Sequence of chain 1.B:
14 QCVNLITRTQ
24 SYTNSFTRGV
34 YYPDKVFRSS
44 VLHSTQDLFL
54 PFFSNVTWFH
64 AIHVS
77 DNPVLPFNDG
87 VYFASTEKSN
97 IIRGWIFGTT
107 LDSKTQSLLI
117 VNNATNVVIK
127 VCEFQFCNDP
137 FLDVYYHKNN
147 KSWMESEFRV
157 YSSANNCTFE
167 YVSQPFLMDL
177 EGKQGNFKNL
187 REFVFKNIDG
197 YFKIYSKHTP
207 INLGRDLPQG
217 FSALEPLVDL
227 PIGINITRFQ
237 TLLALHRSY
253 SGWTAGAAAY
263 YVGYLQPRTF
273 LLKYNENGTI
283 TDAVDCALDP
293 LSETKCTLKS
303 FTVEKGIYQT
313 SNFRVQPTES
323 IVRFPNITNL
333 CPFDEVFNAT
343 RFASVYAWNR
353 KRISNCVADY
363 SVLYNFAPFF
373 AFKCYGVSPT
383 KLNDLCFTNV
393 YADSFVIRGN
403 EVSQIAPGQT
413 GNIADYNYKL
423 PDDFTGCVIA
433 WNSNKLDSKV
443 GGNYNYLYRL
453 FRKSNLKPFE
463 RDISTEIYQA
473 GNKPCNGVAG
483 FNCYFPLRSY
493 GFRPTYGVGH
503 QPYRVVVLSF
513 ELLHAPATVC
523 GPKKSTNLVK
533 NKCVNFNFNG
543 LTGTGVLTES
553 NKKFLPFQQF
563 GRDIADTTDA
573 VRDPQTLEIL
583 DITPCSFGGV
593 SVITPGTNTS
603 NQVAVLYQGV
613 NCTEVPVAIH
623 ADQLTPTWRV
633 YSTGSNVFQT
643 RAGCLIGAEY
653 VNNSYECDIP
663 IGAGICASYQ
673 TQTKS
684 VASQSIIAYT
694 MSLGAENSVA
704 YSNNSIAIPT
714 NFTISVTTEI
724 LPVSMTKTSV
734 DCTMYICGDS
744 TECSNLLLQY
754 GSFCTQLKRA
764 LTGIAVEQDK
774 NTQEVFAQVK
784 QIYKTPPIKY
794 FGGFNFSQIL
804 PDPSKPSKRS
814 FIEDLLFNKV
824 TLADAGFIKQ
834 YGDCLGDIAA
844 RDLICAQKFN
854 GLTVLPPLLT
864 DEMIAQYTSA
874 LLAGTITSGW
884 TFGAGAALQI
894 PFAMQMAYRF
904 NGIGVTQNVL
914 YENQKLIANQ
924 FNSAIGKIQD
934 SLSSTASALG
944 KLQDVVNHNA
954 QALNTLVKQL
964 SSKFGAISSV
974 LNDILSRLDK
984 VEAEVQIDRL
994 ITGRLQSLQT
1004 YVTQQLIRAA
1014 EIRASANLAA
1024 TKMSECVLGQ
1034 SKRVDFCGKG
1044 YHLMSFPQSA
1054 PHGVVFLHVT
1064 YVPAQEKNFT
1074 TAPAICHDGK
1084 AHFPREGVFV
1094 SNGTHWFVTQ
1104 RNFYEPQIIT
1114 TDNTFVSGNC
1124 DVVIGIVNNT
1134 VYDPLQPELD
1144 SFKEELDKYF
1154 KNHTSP

The small molecule below binds the protein below.
Small molecule (SMILES): CC(=O)N[C@H]1[C@H](O[C@H]2[C@H](O)[C@@H](NC(C)=O)CO[C@@H]2CO)O[C@H](CO)[C@@H](O[C@H]2O[C@H](CO)[C@@H](O)[C@H](O)[C@@H]2O)[C@@H]1O

Binding-site contacts:
Ligand atom O4 contacts residue ASN122 of chain 1.B at 3.5 Å (h-bond).
Ligand atom C7 contacts residue THR121 of chain 1.B at 4.4 Å.
Ligand atom C1 contacts residue ASN119 of chain 1.B at 1.4 Å.
Ligand atom C2 contacts residue ASN119 of chain 1.B at 2.5 Å.
Ligand atom C4 contacts residue ASN119 of chain 1.B at 4.3 Å.
Ligand atom C3 contacts residue ASN122 of chain 1.B at 3.5 Å.
Ligand atom C4 contacts residue ASN122 of chain 1.B at 3.8 Å.
Ligand atom O7 contacts residue VAL168 of chain 1.B at 4.0 Å.
Ligand atom C3 contacts residue ASN119 of chain 1.B at 3.8 Å.
Ligand atom C7 contacts residue ASN119 of chain 1.B at 3.1 Å.
Ligand atom C8 contacts residue VAL124 of chain 1.B at 4.4 Å (hydrophobic).
Ligand atom C2 contacts residue ASN122 of chain 1.B at 4.4 Å.
Ligand atom C5 contacts residue VAL124 of chain 1.B at 4.4 Å (hydrophobic).
Ligand atom C1 contacts residue ASN122 of chain 1.B at 4.0 Å.
Ligand atom C8 contacts residue ALA120 of chain 1.B at 4.1 Å (hydrophobic).
Ligand atom C8 contacts residue ASN119 of chain 1.B at 4.2 Å.
Ligand atom O7 contacts residue ASN119 of chain 1.B at 3.0 Å (h-bond).
Ligand atom O7 contacts residue GLU151 of chain 1.B at 4.2 Å.
Ligand atom O3 contacts residue ASN122 of chain 1.B at 4.5 Å.
Ligand atom C8 contacts residue THR121 of chain 1.B at 3.5 Å.
Ligand atom C6 contacts residue VAL124 of chain 1.B at 3.9 Å (hydrophobic).
Ligand atom C5 contacts residue ASN119 of chain 1.B at 3.8 Å.
Ligand atom C5 contacts residue ASN122 of chain 1.B at 3.6 Å.
Ligand atom O6 contacts residue VAL124 of chain 1.B at 3.0 Å.
Ligand atom O5 contacts residue ASN119 of chain 1.B at 2.5 Å (h-bond).
Ligand atom N2 contacts residue ASN119 of chain 1.B at 2.8 Å (h-bond).
Ligand atom N2 contacts residue THR121 of chain 1.B at 4.0 Å.
Ligand atom O5 contacts residue ASN122 of chain 1.B at 4.0 Å.